The small molecule below binds the protein below.
Small molecule (SMILES): CC(=O)N[C@@H]1[C@@H](O)[C@H](O)[C@@H](CO)O[C@H]1O

Binding-site contacts:
Ligand atom C7 contacts residue LYS75 of chain 1.B at 4.3 Å.
Ligand atom C8 contacts residue ASN82 of chain 1.B at 4.2 Å.
Ligand atom N2 contacts residue GLY78 of chain 1.B at 4.5 Å.
Ligand atom C8 contacts residue ASN79 of chain 1.B at 3.7 Å.
Ligand atom C8 contacts residue GLU72 of chain 1.B at 4.4 Å.
Ligand atom C4 contacts residue ASN82 of chain 1.B at 4.2 Å.
Ligand atom C3 contacts residue ASN82 of chain 1.B at 3.8 Å.
Ligand atom O7 contacts residue LYS75 of chain 1.B at 3.7 Å.
Ligand atom N2 contacts residue ASN79 of chain 1.B at 4.3 Å.
Ligand atom C7 contacts residue ASN82 of chain 1.B at 3.8 Å.
Ligand atom C5 contacts residue ASN82 of chain 1.B at 3.6 Å.
Ligand atom C2 contacts residue ASN82 of chain 1.B at 2.5 Å.
Ligand atom C1 contacts residue ASN82 of chain 1.B at 1.4 Å.
Ligand atom C8 contacts residue GLU104 of chain 2.A at 4.3 Å.
Ligand atom O3 contacts residue GLU72 of chain 1.B at 3.5 Å (salt-bridge).
Ligand atom N2 contacts residue ASN82 of chain 1.B at 3.0 Å (h-bond).
Ligand atom O7 contacts residue GLU72 of chain 1.B at 3.5 Å (salt-bridge).
Ligand atom C3 contacts residue GLU72 of chain 1.B at 4.3 Å.
Ligand atom O5 contacts residue ASN82 of chain 1.B at 2.3 Å (h-bond).
Ligand atom O7 contacts residue GLY78 of chain 1.B at 4.3 Å.
Ligand atom C7 contacts residue ASN79 of chain 1.B at 3.5 Å.
Ligand atom C7 contacts residue GLU72 of chain 1.B at 3.7 Å.
Ligand atom N2 contacts residue GLU72 of chain 1.B at 3.9 Å.
Ligand atom O7 contacts residue ASN79 of chain 1.B at 3.1 Å (h-bond).

Sequence of chain 1.B:
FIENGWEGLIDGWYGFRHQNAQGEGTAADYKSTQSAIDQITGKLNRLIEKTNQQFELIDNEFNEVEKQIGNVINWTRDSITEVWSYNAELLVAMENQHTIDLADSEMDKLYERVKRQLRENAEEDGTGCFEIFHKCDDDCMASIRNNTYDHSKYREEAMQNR

Sequence of chain 2.A:
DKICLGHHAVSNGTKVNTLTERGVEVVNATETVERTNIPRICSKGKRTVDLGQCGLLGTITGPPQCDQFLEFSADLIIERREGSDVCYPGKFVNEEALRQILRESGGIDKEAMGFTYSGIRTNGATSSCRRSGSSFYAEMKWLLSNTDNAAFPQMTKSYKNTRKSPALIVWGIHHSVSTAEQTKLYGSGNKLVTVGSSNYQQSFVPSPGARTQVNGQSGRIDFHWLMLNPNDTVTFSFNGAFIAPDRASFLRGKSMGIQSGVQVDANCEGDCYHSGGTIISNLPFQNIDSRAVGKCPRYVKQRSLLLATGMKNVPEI